Sequence of chain 21.F:
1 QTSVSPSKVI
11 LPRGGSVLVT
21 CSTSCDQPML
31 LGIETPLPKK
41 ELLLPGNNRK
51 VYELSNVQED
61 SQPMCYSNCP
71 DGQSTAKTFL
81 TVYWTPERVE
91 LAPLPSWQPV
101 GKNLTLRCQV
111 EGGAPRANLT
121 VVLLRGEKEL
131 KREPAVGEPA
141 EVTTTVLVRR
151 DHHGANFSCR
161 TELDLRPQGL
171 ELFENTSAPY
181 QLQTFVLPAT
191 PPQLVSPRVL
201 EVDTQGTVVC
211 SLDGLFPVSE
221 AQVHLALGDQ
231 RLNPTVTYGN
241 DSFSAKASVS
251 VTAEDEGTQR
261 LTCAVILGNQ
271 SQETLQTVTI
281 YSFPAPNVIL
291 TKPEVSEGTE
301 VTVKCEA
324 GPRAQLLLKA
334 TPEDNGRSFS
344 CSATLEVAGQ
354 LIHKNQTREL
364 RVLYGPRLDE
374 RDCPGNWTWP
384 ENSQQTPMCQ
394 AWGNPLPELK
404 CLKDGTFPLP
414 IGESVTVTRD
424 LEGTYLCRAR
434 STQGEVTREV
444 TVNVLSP

This small molecule binds to this protein.
Small molecule (SMILES): CC(=O)N[C@@H]1[C@@H](O)[C@H](O)[C@@H](CO)O[C@H]1O

Binding-site contacts:
Ligand atom C5 contacts residue ASN240 of chain 21.F at 3.7 Å.
Ligand atom N2 contacts residue ASN240 of chain 21.F at 2.8 Å (h-bond).
Ligand atom O5 contacts residue ASN240 of chain 21.F at 2.4 Å (h-bond).
Ligand atom C8 contacts residue ASN240 of chain 21.F at 3.9 Å.
Ligand atom C1 contacts residue ASN240 of chain 21.F at 1.5 Å.
Ligand atom C2 contacts residue ASN240 of chain 21.F at 2.5 Å.
Ligand atom C3 contacts residue ASN240 of chain 21.F at 3.7 Å.
Ligand atom C4 contacts residue ASN240 of chain 21.F at 4.3 Å.
Ligand atom C7 contacts residue ASN240 of chain 21.F at 3.2 Å.
Ligand atom O7 contacts residue GLY239 of chain 21.F at 3.6 Å.
Ligand atom O7 contacts residue ASN240 of chain 21.F at 3.0 Å (h-bond).